Sequence of chain 1.A:
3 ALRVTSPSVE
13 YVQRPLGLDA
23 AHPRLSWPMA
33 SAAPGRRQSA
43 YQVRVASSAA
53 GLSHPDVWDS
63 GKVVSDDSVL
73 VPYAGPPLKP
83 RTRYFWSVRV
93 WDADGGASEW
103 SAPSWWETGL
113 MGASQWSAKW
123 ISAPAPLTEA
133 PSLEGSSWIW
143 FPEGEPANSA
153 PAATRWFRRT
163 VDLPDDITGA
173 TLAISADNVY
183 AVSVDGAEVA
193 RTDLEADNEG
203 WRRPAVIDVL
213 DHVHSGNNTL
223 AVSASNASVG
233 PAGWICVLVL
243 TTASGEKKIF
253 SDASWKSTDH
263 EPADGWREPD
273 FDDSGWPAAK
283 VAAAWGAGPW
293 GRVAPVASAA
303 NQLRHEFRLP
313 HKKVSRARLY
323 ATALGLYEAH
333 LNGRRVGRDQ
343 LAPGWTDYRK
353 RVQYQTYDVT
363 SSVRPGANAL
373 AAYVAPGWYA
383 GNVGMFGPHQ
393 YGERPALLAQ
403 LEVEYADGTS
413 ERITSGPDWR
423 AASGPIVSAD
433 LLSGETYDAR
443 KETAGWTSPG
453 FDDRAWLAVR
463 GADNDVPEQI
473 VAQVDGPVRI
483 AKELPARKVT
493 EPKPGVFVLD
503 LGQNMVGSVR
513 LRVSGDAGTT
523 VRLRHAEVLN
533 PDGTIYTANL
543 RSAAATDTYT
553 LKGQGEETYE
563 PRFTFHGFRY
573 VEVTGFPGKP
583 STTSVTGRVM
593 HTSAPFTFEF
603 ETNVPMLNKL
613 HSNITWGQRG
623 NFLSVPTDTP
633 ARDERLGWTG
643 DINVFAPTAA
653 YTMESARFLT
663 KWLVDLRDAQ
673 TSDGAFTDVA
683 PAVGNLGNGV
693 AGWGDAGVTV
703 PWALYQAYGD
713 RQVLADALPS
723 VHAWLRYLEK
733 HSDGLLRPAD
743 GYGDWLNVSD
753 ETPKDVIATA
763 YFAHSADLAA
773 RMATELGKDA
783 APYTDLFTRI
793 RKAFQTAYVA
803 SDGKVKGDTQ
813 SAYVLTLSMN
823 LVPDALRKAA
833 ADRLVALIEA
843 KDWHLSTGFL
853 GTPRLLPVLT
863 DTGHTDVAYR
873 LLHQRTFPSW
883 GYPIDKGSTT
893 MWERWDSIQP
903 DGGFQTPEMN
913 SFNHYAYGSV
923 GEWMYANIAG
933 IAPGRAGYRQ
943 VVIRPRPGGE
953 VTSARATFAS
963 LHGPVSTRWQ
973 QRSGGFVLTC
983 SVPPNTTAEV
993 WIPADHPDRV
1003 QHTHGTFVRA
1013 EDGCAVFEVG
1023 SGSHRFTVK

A protein and the small-molecule ligand that binds it are described below.
Small molecule (SMILES): C[C@@H]1O[C@@H](O)[C@H](O)[C@H](O)[C@H]1O

Binding-site contacts:
Ligand atom C4 contacts residue LYS484 of chain 1.A at 3.7 Å.
Ligand atom O5 contacts residue THR617 of chain 1.A at 4.5 Å.
Ligand atom O2 contacts residue LYS484 of chain 1.A at 3.2 Å (salt-bridge).
Ligand atom C6 contacts residue ARG621 of chain 1.A at 3.7 Å.
Ligand atom C2 contacts residue LYS484 of chain 1.A at 4.0 Å.
Ligand atom C2 contacts residue ARG621 of chain 1.A at 4.0 Å.
Ligand atom C6 contacts residue TRP618 of chain 1.A at 3.9 Å (hydrophobic).
Ligand atom O5 contacts residue ARG621 of chain 1.A at 2.8 Å (salt-bridge).
Ligand atom C1 contacts residue PHE598 of chain 1.A at 3.6 Å (hydrophobic).
Ligand atom C5 contacts residue ARG621 of chain 1.A at 3.9 Å.
Ligand atom C6 contacts residue SER614 of chain 1.A at 4.4 Å.
Ligand atom C1 contacts residue ARG621 of chain 1.A at 3.6 Å.
Ligand atom O3 contacts residue LYS484 of chain 1.A at 2.9 Å (salt-bridge).
Ligand atom O2 contacts residue ARG621 of chain 1.A at 3.0 Å (salt-bridge).
Ligand atom O1 contacts residue PHE598 of chain 1.A at 3.7 Å.
Ligand atom C2 contacts residue PHE598 of chain 1.A at 4.0 Å (hydrophobic).
Ligand atom O4 contacts residue LYS484 of chain 1.A at 4.2 Å.
Ligand atom C3 contacts residue LYS484 of chain 1.A at 3.7 Å.
Ligand atom O2 contacts residue PHE598 of chain 1.A at 4.0 Å.